Sequence of chain 1.B:
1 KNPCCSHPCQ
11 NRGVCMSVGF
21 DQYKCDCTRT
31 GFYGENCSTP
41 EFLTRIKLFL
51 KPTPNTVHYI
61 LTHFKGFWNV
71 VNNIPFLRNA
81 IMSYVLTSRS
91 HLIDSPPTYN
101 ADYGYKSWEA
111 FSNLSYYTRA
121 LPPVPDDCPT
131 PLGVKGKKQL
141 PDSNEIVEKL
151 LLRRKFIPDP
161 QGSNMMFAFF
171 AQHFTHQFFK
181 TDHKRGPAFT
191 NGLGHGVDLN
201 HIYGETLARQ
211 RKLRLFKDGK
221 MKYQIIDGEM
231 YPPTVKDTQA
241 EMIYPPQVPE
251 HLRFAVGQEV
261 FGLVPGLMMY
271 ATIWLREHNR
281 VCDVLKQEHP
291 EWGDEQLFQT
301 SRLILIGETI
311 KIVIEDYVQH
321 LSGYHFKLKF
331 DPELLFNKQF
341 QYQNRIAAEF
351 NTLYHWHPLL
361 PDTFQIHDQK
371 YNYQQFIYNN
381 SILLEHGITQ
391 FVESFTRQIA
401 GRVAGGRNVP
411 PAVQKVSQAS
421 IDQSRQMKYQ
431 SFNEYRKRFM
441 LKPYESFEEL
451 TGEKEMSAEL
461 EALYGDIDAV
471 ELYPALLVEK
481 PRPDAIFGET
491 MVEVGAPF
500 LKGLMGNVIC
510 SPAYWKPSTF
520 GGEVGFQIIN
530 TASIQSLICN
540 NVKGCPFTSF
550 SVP

Binding-site contacts:
Ligand atom C6 contacts residue TYR116 of chain 1.A at 3.5 Å (hydrophobic).
Ligand atom C8 contacts residue PHE189 of chain 1.A at 3.9 Å (hydrophobic).
Ligand atom N2 contacts residue ASN113 of chain 1.A at 3.0 Å (h-bond).
Ligand atom C8 contacts residue ARG185 of chain 1.A at 3.8 Å.
Ligand atom C4 contacts residue ARG185 of chain 1.A at 3.7 Å.
Ligand atom C7 contacts residue ASN113 of chain 1.A at 3.8 Å.
Ligand atom C6 contacts residue ALA208 of chain 1.B at 4.1 Å (hydrophobic).
Ligand atom C4 contacts residue ASN113 of chain 1.A at 4.2 Å.
Ligand atom C7 contacts residue ARG185 of chain 1.A at 3.5 Å.
Ligand atom C2 contacts residue ASN113 of chain 1.A at 2.5 Å.
Ligand atom O5 contacts residue GLU109 of chain 1.A at 3.6 Å.
Ligand atom O4 contacts residue ARG185 of chain 1.A at 3.1 Å (salt-bridge).
Ligand atom C3 contacts residue ARG211 of chain 1.B at 4.5 Å.
Ligand atom C3 contacts residue ARG185 of chain 1.A at 3.8 Å.
Ligand atom O6 contacts residue LEU207 of chain 1.B at 3.8 Å.
Ligand atom C5 contacts residue ARG211 of chain 1.B at 4.0 Å.
Ligand atom C1 contacts residue GLU109 of chain 1.A at 3.6 Å.
Ligand atom C1 contacts residue TYR116 of chain 1.A at 4.0 Å (hydrophobic).
Ligand atom O5 contacts residue TYR116 of chain 1.A at 3.4 Å.
Ligand atom C5 contacts residue ARG185 of chain 1.A at 3.8 Å.
Ligand atom O4 contacts residue ARG211 of chain 1.B at 3.6 Å (salt-bridge).
Ligand atom C1 contacts residue ASN113 of chain 1.A at 1.4 Å.
Ligand atom C6 contacts residue PHE189 of chain 1.A at 3.7 Å (hydrophobic).
Ligand atom C1 contacts residue ARG185 of chain 1.A at 4.4 Å.
Ligand atom O5 contacts residue ASN113 of chain 1.A at 2.3 Å (h-bond).
Ligand atom C4 contacts residue ARG211 of chain 1.B at 4.3 Å.
Ligand atom C2 contacts residue GLU109 of chain 1.A at 4.0 Å.
Ligand atom C5 contacts residue ASN113 of chain 1.A at 3.6 Å.
Ligand atom O6 contacts residue TYR116 of chain 1.A at 3.4 Å (h-bond).
Ligand atom C5 contacts residue TYR116 of chain 1.A at 4.4 Å (hydrophobic).
Ligand atom C5 contacts residue PHE189 of chain 1.A at 4.2 Å (hydrophobic).
Ligand atom O7 contacts residue LEU207 of chain 1.B at 3.3 Å (h-bond).
Ligand atom C3 contacts residue ASN113 of chain 1.A at 3.8 Å.
Ligand atom O6 contacts residue ALA208 of chain 1.B at 4.3 Å.
Ligand atom O5 contacts residue PHE189 of chain 1.A at 4.5 Å.
Ligand atom C4 contacts residue LEU207 of chain 1.B at 4.1 Å (hydrophobic).
Ligand atom O7 contacts residue THR206 of chain 1.B at 4.3 Å.
Ligand atom O7 contacts residue ARG185 of chain 1.A at 2.6 Å (salt-bridge).
Ligand atom O3 contacts residue LEU207 of chain 1.B at 4.2 Å.
Ligand atom O7 contacts residue ASN113 of chain 1.A at 4.2 Å.

This small molecule binds to this protein.
Small molecule (SMILES): CC(=O)N[C@H]1[C@H](O[C@H]2[C@H](O)[C@@H](NC(C)=O)CO[C@@H]2CO)O[C@H](CO)[C@@H](O[C@H]2O[C@H](CO)[C@@H](O)[C@H](O)[C@@H]2O)[C@@H]1O

Sequence of chain 1.A:
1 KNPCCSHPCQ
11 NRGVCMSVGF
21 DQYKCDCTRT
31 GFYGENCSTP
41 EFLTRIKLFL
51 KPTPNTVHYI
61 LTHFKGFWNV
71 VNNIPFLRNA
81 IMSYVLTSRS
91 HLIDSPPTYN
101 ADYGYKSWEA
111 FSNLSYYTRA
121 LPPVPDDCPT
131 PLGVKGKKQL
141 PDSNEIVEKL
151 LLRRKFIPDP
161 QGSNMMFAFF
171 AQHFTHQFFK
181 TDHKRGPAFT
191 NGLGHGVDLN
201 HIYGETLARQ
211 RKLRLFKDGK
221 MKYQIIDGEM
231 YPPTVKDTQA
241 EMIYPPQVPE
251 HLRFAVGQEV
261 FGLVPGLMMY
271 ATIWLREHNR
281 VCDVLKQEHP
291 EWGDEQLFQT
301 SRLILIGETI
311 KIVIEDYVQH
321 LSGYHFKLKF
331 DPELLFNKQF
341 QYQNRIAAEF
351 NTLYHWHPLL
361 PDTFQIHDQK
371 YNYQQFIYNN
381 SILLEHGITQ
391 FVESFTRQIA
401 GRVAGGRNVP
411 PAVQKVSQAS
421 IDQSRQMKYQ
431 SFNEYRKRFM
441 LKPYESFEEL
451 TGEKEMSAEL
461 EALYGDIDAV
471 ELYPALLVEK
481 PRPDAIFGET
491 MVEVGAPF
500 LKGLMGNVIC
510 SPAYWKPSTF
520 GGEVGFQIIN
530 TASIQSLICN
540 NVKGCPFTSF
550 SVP